Sequence of chain 3.A:
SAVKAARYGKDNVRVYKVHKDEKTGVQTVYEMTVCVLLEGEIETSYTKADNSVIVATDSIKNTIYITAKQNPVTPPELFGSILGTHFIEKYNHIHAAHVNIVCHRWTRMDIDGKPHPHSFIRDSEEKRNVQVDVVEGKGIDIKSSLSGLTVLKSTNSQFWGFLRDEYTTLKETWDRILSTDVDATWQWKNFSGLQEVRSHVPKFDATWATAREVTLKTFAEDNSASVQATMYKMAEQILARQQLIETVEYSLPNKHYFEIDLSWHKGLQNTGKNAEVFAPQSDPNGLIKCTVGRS

Binding-site contacts:
Ligand atom C6 contacts residue GLN229 of chain 3.A at 3.0 Å.
Ligand atom N7 contacts residue THR58 of chain 4.A at 2.0 Å.
Ligand atom O2 contacts residue ARG177 of chain 3.A at 2.0 Å.
Ligand atom O2 contacts residue VAL228 of chain 3.A at 2.1 Å.
Ligand atom C2 contacts residue ARG177 of chain 3.A at 2.6 Å.
Ligand atom DAB contacts residue ARG177 of chain 3.A at 2.9 Å.
Ligand atom C8 contacts residue PHE160 of chain 3.A at 3.5 Å (hydrophobic).
Ligand atom O8 contacts residue ASP59 of chain 4.A at 2.0 Å.
Ligand atom O6 contacts residue ILE55 of chain 4.A at 3.5 Å.
Ligand atom DAB contacts residue PHE160 of chain 3.A at 3.6 Å.
Ligand atom DAC contacts residue GLN229 of chain 3.A at 2.0 Å.
Ligand atom O8 contacts residue ALA57 of chain 4.A at 3.3 Å.
Ligand atom C6 contacts residue PHE160 of chain 3.A at 3.4 Å (hydrophobic).
Ligand atom N3 contacts residue ASN255 of chain 3.A at 2.9 Å.
Ligand atom C5 contacts residue PHE160 of chain 3.A at 3.3 Å (hydrophobic).
Ligand atom DAA contacts residue ASP59 of chain 4.A at 2.5 Å.
Ligand atom N1 contacts residue PHE160 of chain 3.A at 3.6 Å.
Ligand atom N7 contacts residue ALA57 of chain 4.A at 3.6 Å.
Ligand atom N7 contacts residue ASP59 of chain 4.A at 3.5 Å.
Ligand atom DAB contacts residue LEU171 of chain 3.A at 3.6 Å.
Ligand atom C8 contacts residue ASP59 of chain 4.A at 3.0 Å.
Ligand atom N7 contacts residue PHE160 of chain 3.A at 3.5 Å.
Ligand atom C4 contacts residue PHE160 of chain 3.A at 3.3 Å (hydrophobic).
Ligand atom N9 contacts residue PHE160 of chain 3.A at 3.4 Å.
Ligand atom C2 contacts residue ASN255 of chain 3.A at 3.4 Å.
Ligand atom N1 contacts residue VAL228 of chain 3.A at 3.5 Å.
Ligand atom C8 contacts residue THR58 of chain 4.A at 2.8 Å.
Ligand atom O6 contacts residue GLN229 of chain 3.A at 2.1 Å.
Ligand atom DAA contacts residue LEU171 of chain 3.A at 2.7 Å.
Ligand atom C4 contacts residue ARG177 of chain 3.A at 3.0 Å.
Ligand atom C5 contacts residue THR58 of chain 4.A at 3.1 Å.
Ligand atom O8 contacts residue THR58 of chain 4.A at 2.9 Å.
Ligand atom O8 contacts residue LEU171 of chain 3.A at 3.2 Å.
Ligand atom C4 contacts residue ASN255 of chain 3.A at 3.4 Å.
Ligand atom C2 contacts residue VAL228 of chain 3.A at 3.1 Å (hydrophobic).
Ligand atom N9 contacts residue ARG177 of chain 3.A at 3.2 Å.
Ligand atom N1 contacts residue GLN229 of chain 3.A at 3.0 Å (h-bond).
Ligand atom O2 contacts residue SER227 of chain 3.A at 3.5 Å.
Ligand atom DAC contacts residue VAL228 of chain 3.A at 3.1 Å.
Ligand atom N3 contacts residue ARG177 of chain 3.A at 2.1 Å.

Sequence of chain 4.A:
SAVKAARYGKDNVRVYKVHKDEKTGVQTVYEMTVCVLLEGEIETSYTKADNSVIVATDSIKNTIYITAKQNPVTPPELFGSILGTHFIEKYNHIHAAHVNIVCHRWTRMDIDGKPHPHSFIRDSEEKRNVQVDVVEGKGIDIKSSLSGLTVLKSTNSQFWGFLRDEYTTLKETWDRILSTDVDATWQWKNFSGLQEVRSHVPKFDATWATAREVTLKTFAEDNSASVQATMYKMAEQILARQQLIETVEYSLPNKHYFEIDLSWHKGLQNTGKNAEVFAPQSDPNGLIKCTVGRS

A protein and the small-molecule ligand that binds it are described below.
Small molecule (SMILES): O=c1[nH]c(=O)c2nc(O)[nH]c2[nH]1